Sequence of chain 1.B:
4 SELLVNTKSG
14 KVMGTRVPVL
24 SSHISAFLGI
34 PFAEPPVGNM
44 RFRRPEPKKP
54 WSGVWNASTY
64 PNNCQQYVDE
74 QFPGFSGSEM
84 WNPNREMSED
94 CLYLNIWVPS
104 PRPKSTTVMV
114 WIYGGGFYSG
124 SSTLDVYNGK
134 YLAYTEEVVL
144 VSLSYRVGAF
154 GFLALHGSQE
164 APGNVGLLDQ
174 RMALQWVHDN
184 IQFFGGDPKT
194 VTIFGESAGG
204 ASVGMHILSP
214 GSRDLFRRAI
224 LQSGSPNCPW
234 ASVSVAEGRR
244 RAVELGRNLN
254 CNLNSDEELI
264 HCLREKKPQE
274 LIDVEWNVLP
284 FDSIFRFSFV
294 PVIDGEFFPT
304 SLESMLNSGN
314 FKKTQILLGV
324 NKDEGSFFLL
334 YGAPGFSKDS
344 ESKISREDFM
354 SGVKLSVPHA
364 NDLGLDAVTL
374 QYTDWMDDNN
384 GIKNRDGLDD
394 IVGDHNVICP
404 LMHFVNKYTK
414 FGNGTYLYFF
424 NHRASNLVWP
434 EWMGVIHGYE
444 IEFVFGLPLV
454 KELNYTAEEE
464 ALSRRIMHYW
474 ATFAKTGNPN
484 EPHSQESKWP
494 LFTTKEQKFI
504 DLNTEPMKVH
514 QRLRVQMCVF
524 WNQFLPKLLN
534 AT

This protein binds this small molecule.
Small molecule (SMILES): CC(=O)N[C@@H]1[C@@H](O)[C@H](O)[C@@H](CO)O[C@H]1O

Binding-site contacts:
Ligand atom N2 contacts residue ASN457 of chain 1.B at 2.9 Å (h-bond).
Ligand atom C8 contacts residue GLU455 of chain 1.B at 4.3 Å.
Ligand atom C3 contacts residue ASN457 of chain 1.B at 3.9 Å.
Ligand atom C7 contacts residue ASN457 of chain 1.B at 3.6 Å.
Ligand atom O5 contacts residue ASN457 of chain 1.B at 2.6 Å (h-bond).
Ligand atom C1 contacts residue ASN457 of chain 1.B at 1.5 Å.
Ligand atom C2 contacts residue ASN457 of chain 1.B at 2.6 Å.
Ligand atom O7 contacts residue ASN457 of chain 1.B at 4.0 Å.
Ligand atom C4 contacts residue ASN457 of chain 1.B at 4.4 Å.
Ligand atom C5 contacts residue ASN457 of chain 1.B at 3.9 Å.